The protein below binds the small molecule below.
Small molecule (SMILES): NC[C@@H](C(=O)N/N=C/c1ccc(O)c(Br)c1)c1cccc(Cl)c1

Sequence of chain 1.A:
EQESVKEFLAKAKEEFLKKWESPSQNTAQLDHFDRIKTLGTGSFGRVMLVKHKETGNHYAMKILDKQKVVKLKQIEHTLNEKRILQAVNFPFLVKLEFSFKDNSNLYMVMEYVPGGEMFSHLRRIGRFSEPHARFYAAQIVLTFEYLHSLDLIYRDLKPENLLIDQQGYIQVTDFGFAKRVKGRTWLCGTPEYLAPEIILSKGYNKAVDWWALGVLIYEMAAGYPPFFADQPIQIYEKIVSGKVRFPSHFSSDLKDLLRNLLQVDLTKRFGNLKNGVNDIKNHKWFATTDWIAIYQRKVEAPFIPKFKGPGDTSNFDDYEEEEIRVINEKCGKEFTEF

Binding-site contacts:
Ligand atom N06 contacts residue ASP187 of chain 1.A at 2.9 Å (salt-bridge).
Ligand atom N06 contacts residue VAL60 of chain 1.A at 3.8 Å.
Ligand atom N01 contacts residue ASN174 of chain 1.A at 3.0 Å (h-bond).
Ligand atom C09 contacts residue THR186 of chain 1.A at 3.9 Å.
Ligand atom BR contacts residue VAL126 of chain 1.A at 3.9 Å.
Ligand atom C16 contacts residue LEU176 of chain 1.A at 3.7 Å (hydrophobic).
Ligand atom C12 contacts residue ALA73 of chain 1.A at 3.3 Å (hydrophobic).
Ligand atom C10 contacts residue THR186 of chain 1.A at 3.6 Å.
Ligand atom BR contacts residue PHE330 of chain 1.A at 3.3 Å.
Ligand atom C20 contacts residue THR54 of chain 1.A at 3.7 Å.
Ligand atom C11 contacts residue VAL107 of chain 1.A at 3.9 Å (hydrophobic).
Ligand atom C20 contacts residue GLY55 of chain 1.A at 3.4 Å.
Ligand atom C12 contacts residue LEU176 of chain 1.A at 3.6 Å (hydrophobic).
Ligand atom C08 contacts residue ASP187 of chain 1.A at 3.7 Å.
Ligand atom C14 contacts residue ALA73 of chain 1.A at 3.6 Å (hydrophobic).
Ligand atom C12 contacts residue GLU124 of chain 1.A at 3.4 Å.
Ligand atom N01 contacts residue ASP187 of chain 1.A at 3.0 Å (salt-bridge).
Ligand atom C04 contacts residue ASP187 of chain 1.A at 3.4 Å.
Ligand atom C23 contacts residue LYS75 of chain 1.A at 3.9 Å.
Ligand atom N07 contacts residue VAL60 of chain 1.A at 3.8 Å.
Ligand atom O13 contacts residue ALA73 of chain 1.A at 3.4 Å.
Ligand atom N07 contacts residue ASP187 of chain 1.A at 3.6 Å.
Ligand atom C19 contacts residue GLY53 of chain 1.A at 3.7 Å.
Ligand atom CL contacts residue GLY58 of chain 1.A at 3.6 Å.
Ligand atom C10 contacts residue MET123 of chain 1.A at 3.6 Å (hydrophobic).
Ligand atom O13 contacts residue GLU124 of chain 1.A at 2.5 Å (salt-bridge).
Ligand atom C03 contacts residue ASP187 of chain 1.A at 3.6 Å.
Ligand atom C08 contacts residue THR186 of chain 1.A at 3.8 Å.
Ligand atom C20 contacts residue GLY58 of chain 1.A at 3.7 Å.
Ligand atom O13 contacts residue TYR125 of chain 1.A at 3.2 Å.
Ligand atom C02 contacts residue ASP187 of chain 1.A at 3.9 Å.
Ligand atom C11 contacts residue ALA73 of chain 1.A at 3.7 Å (hydrophobic).
Ligand atom O13 contacts residue VAL126 of chain 1.A at 2.9 Å (h-bond).
Ligand atom CL contacts residue ARG59 of chain 1.A at 3.8 Å.
Ligand atom C19 contacts residue GLY55 of chain 1.A at 3.7 Å.
Ligand atom C19 contacts residue THR54 of chain 1.A at 3.5 Å.
Ligand atom CL contacts residue LEU77 of chain 1.A at 3.5 Å.
Ligand atom C14 contacts residue LEU176 of chain 1.A at 3.4 Å (hydrophobic).
Ligand atom BR contacts residue TYR125 of chain 1.A at 3.9 Å.
Ligand atom C11 contacts residue GLU124 of chain 1.A at 3.5 Å.